Sequence of chain 1.E:
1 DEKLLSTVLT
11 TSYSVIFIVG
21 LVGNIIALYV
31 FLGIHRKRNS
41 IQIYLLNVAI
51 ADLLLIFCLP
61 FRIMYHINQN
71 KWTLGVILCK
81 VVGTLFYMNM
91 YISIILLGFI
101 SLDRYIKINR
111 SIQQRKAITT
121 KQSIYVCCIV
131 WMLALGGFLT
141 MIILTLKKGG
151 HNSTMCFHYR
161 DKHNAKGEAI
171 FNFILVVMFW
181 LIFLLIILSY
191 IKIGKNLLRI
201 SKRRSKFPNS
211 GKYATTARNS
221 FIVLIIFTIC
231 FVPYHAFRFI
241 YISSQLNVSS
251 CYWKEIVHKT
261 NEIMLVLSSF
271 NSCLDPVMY

Binding-site contacts:
Ligand atom N32 contacts residue HIS158 of chain 1.E at 3.3 Å (h-bond).
Ligand atom O25 contacts residue ARG160 of chain 1.E at 3.9 Å.
Ligand atom C31 contacts residue TYR241 of chain 1.E at 3.6 Å (hydrophobic).
Ligand atom O20 contacts residue TYR87 of chain 1.E at 3.1 Å.
Ligand atom O19 contacts residue ARG238 of chain 1.E at 3.0 Å (salt-bridge).
Ligand atom C11 contacts residue MET88 of chain 1.E at 4.1 Å (hydrophobic).
Ligand atom C09 contacts residue ALA134 of chain 1.E at 4.0 Å (hydrophobic).
Ligand atom C33 contacts residue TYR87 of chain 1.E at 3.7 Å (hydrophobic).
Ligand atom C15 contacts residue TYR87 of chain 1.E at 3.6 Å (hydrophobic).
Ligand atom C14 contacts residue MET141 of chain 1.E at 3.8 Å (hydrophobic).
Ligand atom C18 contacts residue TYR87 of chain 1.E at 4.0 Å (hydrophobic).
Ligand atom C21 contacts residue TYR87 of chain 1.E at 4.0 Å (hydrophobic).
Ligand atom C16 contacts residue LEU175 of chain 1.E at 3.3 Å (hydrophobic).
Ligand atom O27 contacts residue ARG160 of chain 1.E at 2.3 Å (salt-bridge).
Ligand atom O34 contacts residue TYR241 of chain 1.E at 4.0 Å.
Ligand atom C06 contacts residue LEU175 of chain 1.E at 3.6 Å (hydrophobic).
Ligand atom C13 contacts residue THR84 of chain 1.E at 4.1 Å.
Ligand atom C33 contacts residue ARG238 of chain 1.E at 3.4 Å.
Ligand atom O35 contacts residue ARG238 of chain 1.E at 2.4 Å (salt-bridge).
Ligand atom O23 contacts residue THR84 of chain 1.E at 3.3 Å (h-bond).
Ligand atom O19 contacts residue ASN172 of chain 1.E at 3.0 Å (h-bond).
Ligand atom C24 contacts residue ARG160 of chain 1.E at 4.1 Å.
Ligand atom C18 contacts residue ASN172 of chain 1.E at 4.0 Å.
Ligand atom P26 contacts residue ARG160 of chain 1.E at 3.5 Å.
Ligand atom N32 contacts residue TYR241 of chain 1.E at 2.5 Å (h-bond).
Ligand atom C13 contacts residue TYR87 of chain 1.E at 4.0 Å (hydrophobic).
Ligand atom C12 contacts residue LEU175 of chain 1.E at 3.5 Å (hydrophobic).
Ligand atom C14 contacts residue THR84 of chain 1.E at 4.2 Å.
Ligand atom C18 contacts residue ARG238 of chain 1.E at 4.1 Å.
Ligand atom C33 contacts residue TYR241 of chain 1.E at 4.0 Å (hydrophobic).
Ligand atom O29 contacts residue TYR87 of chain 1.E at 4.1 Å.
Ligand atom O28 contacts residue PHE157 of chain 1.E at 3.1 Å.
Ligand atom C22 contacts residue TYR87 of chain 1.E at 3.8 Å (hydrophobic).
Ligand atom C17 contacts residue LEU175 of chain 1.E at 4.1 Å (hydrophobic).
Ligand atom C13 contacts residue MET88 of chain 1.E at 4.0 Å (hydrophobic).
Ligand atom C07 contacts residue LEU133 of chain 1.E at 3.3 Å (hydrophobic).
Ligand atom O35 contacts residue TYR87 of chain 1.E at 2.7 Å (h-bond).
Ligand atom O34 contacts residue ARG238 of chain 1.E at 3.7 Å.
Ligand atom C05 contacts residue LEU133 of chain 1.E at 3.9 Å (hydrophobic).
Ligand atom O19 contacts residue TYR87 of chain 1.E at 4.1 Å.

The small molecule below binds the protein below.
Small molecule (SMILES): CCCCC=CCCCCCCCC(=O)OC[C@@H](O)COP(=O)(O)OC[C@@H](N)C(=O)O